Binding-site contacts:
Ligand atom O6 contacts residue GLN170 of chain 1.D at 2.8 Å (h-bond).
Ligand atom N2 contacts residue ASN70 of chain 1.D at 2.7 Å (h-bond).
Ligand atom C5 contacts residue GLN170 of chain 1.D at 3.9 Å.
Ligand atom C6 contacts residue GLN68 of chain 1.D at 3.5 Å.
Ligand atom O4 contacts residue VAL37 of chain 1.D at 3.2 Å.
Ligand atom C7 contacts residue ASN70 of chain 1.D at 3.4 Å.
Ligand atom O5 contacts residue ASN70 of chain 1.D at 2.3 Å (h-bond).
Ligand atom N2 contacts residue ASP38 of chain 1.D at 2.9 Å (salt-bridge).
Ligand atom C8 contacts residue ASP38 of chain 1.D at 3.3 Å.
Ligand atom C3 contacts residue VAL37 of chain 1.D at 3.5 Å (hydrophobic).
Ligand atom C4 contacts residue VAL37 of chain 1.D at 4.0 Å (hydrophobic).
Ligand atom C6 contacts residue LEU35 of chain 1.D at 4.1 Å (hydrophobic).
Ligand atom C5 contacts residue ASN70 of chain 1.D at 3.6 Å.
Ligand atom N2 contacts residue THR72 of chain 1.D at 3.8 Å.
Ligand atom O4 contacts residue GLN170 of chain 1.D at 4.0 Å.
Ligand atom C3 contacts residue TYR15 of chain 1.D at 4.0 Å (hydrophobic).
Ligand atom C3 contacts residue ASN70 of chain 1.D at 3.7 Å.
Ligand atom C3 contacts residue ASP38 of chain 1.D at 3.5 Å.
Ligand atom O3 contacts residue VAL37 of chain 1.D at 3.7 Å.
Ligand atom O6 contacts residue TYR15 of chain 1.D at 3.8 Å.
Ligand atom C1 contacts residue VAL37 of chain 1.D at 3.8 Å (hydrophobic).
Ligand atom O3 contacts residue ASP38 of chain 1.D at 3.6 Å (salt-bridge).
Ligand atom C2 contacts residue ASN70 of chain 1.D at 2.3 Å.
Ligand atom C6 contacts residue TYR15 of chain 1.D at 3.1 Å (hydrophobic).
Ligand atom O7 contacts residue ASN70 of chain 1.D at 3.5 Å (h-bond).
Ligand atom C7 contacts residue ASP38 of chain 1.D at 3.5 Å.
Ligand atom O6 contacts residue GLN68 of chain 1.D at 3.1 Å (h-bond).
Ligand atom O3 contacts residue LEU35 of chain 1.D at 3.5 Å.
Ligand atom C2 contacts residue ASP38 of chain 1.D at 3.8 Å.
Ligand atom C1 contacts residue THR72 of chain 1.D at 3.7 Å.
Ligand atom C5 contacts residue GLN68 of chain 1.D at 3.8 Å.
Ligand atom O5 contacts residue VAL37 of chain 1.D at 3.3 Å.
Ligand atom O7 contacts residue THR74 of chain 1.D at 3.9 Å.
Ligand atom C2 contacts residue VAL37 of chain 1.D at 3.9 Å (hydrophobic).
Ligand atom C6 contacts residue GLN170 of chain 1.D at 3.6 Å.
Ligand atom O5 contacts residue GLN68 of chain 1.D at 4.0 Å.
Ligand atom C4 contacts residue TYR15 of chain 1.D at 4.0 Å (hydrophobic).
Ligand atom C5 contacts residue TYR15 of chain 1.D at 3.9 Å (hydrophobic).
Ligand atom C1 contacts residue TYR15 of chain 1.D at 3.9 Å (hydrophobic).
Ligand atom C1 contacts residue ASN70 of chain 1.D at 1.4 Å.

This small molecule binds to this protein.
Small molecule (SMILES): CC(=O)N[C@H]1[C@H](O[C@H]2[C@H](O)[C@@H](NC(C)=O)CO[C@@H]2CO)O[C@H](CO)[C@@H](O[C@@H]2O[C@H](CO[C@H]3O[C@H](CO)[C@@H](O)[C@H](O)[C@@H]3O)[C@@H](O)[C@H](O)[C@@H]2O)[C@@H]1O

Sequence of chain 1.D:
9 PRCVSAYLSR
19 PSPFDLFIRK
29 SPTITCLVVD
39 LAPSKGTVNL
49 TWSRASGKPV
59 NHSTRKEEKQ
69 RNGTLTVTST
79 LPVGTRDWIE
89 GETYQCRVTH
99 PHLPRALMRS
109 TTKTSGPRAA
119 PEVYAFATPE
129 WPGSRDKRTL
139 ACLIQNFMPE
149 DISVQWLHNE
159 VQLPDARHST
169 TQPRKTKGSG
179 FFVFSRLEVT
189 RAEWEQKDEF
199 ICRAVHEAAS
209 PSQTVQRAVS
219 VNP